The small molecule below binds the protein below.
Small molecule (SMILES): CO[C@H]1O[C@H](CO)[C@@H](O)[C@H](O)[C@@H]1O

Binding-site contacts:
Ligand atom C5 contacts residue ASP138 of chain 2.A at 4.0 Å.
Ligand atom C5 contacts residue ALA135 of chain 2.A at 4.0 Å (hydrophobic).
Ligand atom C4 contacts residue GLY14 of chain 2.A at 4.3 Å.
Ligand atom O2 contacts residue GLY15 of chain 2.A at 3.7 Å.
Ligand atom C1 contacts residue ALA135 of chain 2.A at 3.8 Å (hydrophobic).
Ligand atom C2 contacts residue ALA135 of chain 2.A at 4.5 Å (hydrophobic).
Ligand atom C1 contacts residue GLY134 of chain 2.A at 4.5 Å.
Ligand atom O3 contacts residue GLY14 of chain 2.A at 3.9 Å.
Ligand atom C5 contacts residue ASP90 of chain 2.A at 3.8 Å.
Ligand atom O2 contacts residue ALA135 of chain 2.A at 4.0 Å.
Ligand atom C4 contacts residue ASP90 of chain 2.A at 4.3 Å.
Ligand atom O5 contacts residue PHE136 of chain 2.A at 4.4 Å.
Ligand atom O4 contacts residue GLY14 of chain 2.A at 3.6 Å.
Ligand atom C6 contacts residue ILE92 of chain 2.A at 4.3 Å (hydrophobic).
Ligand atom O4 contacts residue GLY15 of chain 2.A at 3.2 Å (h-bond).
Ligand atom C6 contacts residue PHE136 of chain 2.A at 3.8 Å (hydrophobic).
Ligand atom C6 contacts residue ASP90 of chain 2.A at 4.2 Å.
Ligand atom O5 contacts residue ALA135 of chain 2.A at 3.0 Å (h-bond).
Ligand atom O1 contacts residue ASP90 of chain 2.A at 4.5 Å.
Ligand atom C6 contacts residue ASP138 of chain 2.A at 3.5 Å.
Ligand atom O4 contacts residue ASP90 of chain 2.A at 3.6 Å.
Ligand atom O6 contacts residue ALA135 of chain 2.A at 3.1 Å (h-bond).
Ligand atom O6 contacts residue ASP138 of chain 2.A at 2.7 Å (salt-bridge).
Ligand atom C4 contacts residue GLY134 of chain 2.A at 4.4 Å.
Ligand atom C6 contacts residue ALA135 of chain 2.A at 3.9 Å (hydrophobic).
Ligand atom O6 contacts residue PHE136 of chain 2.A at 2.9 Å (h-bond).
Ligand atom C7 contacts residue ALA135 of chain 2.A at 4.0 Å (hydrophobic).
Ligand atom O5 contacts residue GLY134 of chain 2.A at 3.9 Å.
Ligand atom O2 contacts residue GLY134 of chain 2.A at 3.3 Å.
Ligand atom O4 contacts residue ASP138 of chain 2.A at 2.7 Å (salt-bridge).
Ligand atom C2 contacts residue GLY134 of chain 2.A at 4.4 Å.
Ligand atom O3 contacts residue GLY15 of chain 2.A at 2.8 Å (h-bond).
Ligand atom C3 contacts residue GLY15 of chain 2.A at 3.7 Å.
Ligand atom C4 contacts residue ASP138 of chain 2.A at 3.4 Å.
Ligand atom O6 contacts residue GLY134 of chain 2.A at 3.4 Å (h-bond).
Ligand atom C4 contacts residue GLY15 of chain 2.A at 3.3 Å.

Sequence of chain 2.A:
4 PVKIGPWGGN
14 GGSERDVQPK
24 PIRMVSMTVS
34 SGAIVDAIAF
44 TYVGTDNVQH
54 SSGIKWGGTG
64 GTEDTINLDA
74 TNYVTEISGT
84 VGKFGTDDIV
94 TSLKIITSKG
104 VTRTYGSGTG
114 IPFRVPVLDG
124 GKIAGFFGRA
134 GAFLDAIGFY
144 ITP